Sequence of chain 1.A:
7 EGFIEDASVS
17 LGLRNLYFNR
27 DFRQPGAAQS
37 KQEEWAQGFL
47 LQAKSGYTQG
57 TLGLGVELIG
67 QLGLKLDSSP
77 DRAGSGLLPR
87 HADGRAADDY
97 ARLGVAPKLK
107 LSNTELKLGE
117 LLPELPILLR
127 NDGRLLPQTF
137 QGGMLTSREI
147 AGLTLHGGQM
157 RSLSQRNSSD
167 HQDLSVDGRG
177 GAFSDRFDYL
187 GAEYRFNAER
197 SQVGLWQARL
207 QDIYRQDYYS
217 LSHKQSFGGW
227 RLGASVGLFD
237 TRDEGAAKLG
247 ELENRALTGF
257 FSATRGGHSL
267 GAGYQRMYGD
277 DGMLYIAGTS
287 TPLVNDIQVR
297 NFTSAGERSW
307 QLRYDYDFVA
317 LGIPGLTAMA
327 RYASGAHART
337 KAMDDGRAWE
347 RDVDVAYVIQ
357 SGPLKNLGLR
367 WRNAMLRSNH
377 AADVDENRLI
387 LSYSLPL

Binding-site contacts:
Ligand atom C40 contacts residue GLN67 of chain 1.A at 3.9 Å.
Ligand atom C31 contacts residue LEU99 of chain 1.A at 4.3 Å (hydrophobic).
Ligand atom O49 contacts residue ALA97 of chain 1.A at 4.2 Å.
Ligand atom O16 contacts residue ARG98 of chain 1.A at 4.0 Å.
Ligand atom O55 contacts residue ARG98 of chain 1.A at 3.4 Å (salt-bridge).
Ligand atom C1 contacts residue LEU99 of chain 1.A at 4.0 Å (hydrophobic).
Ligand atom C43 contacts residue LEU47 of chain 1.A at 3.7 Å (hydrophobic).
Ligand atom O3 contacts residue HIS167 of chain 1.A at 2.7 Å.
Ligand atom O7 contacts residue ASP166 of chain 1.A at 3.6 Å (salt-bridge).
Ligand atom C6 contacts residue ALA97 of chain 1.A at 3.8 Å (hydrophobic).
Ligand atom C43 contacts residue PHE45 of chain 1.A at 4.2 Å (hydrophobic).
Ligand atom O49 contacts residue LEU99 of chain 1.A at 2.8 Å (h-bond).
Ligand atom C6 contacts residue ARG98 of chain 1.A at 4.1 Å.
Ligand atom O49 contacts residue ARG98 of chain 1.A at 3.1 Å.
Ligand atom C22 contacts residue LEU99 of chain 1.A at 4.2 Å (hydrophobic).
Ligand atom C40 contacts residue LEU68 of chain 1.A at 4.0 Å (hydrophobic).
Ligand atom O3 contacts residue ASP166 of chain 1.A at 3.9 Å.
Ligand atom C5 contacts residue ASP166 of chain 1.A at 3.5 Å.
Ligand atom O7 contacts residue SER165 of chain 1.A at 4.2 Å.
Ligand atom C22 contacts residue ARG98 of chain 1.A at 4.2 Å.
Ligand atom C34 contacts residue GLN67 of chain 1.A at 3.6 Å.
Ligand atom O16 contacts residue LEU99 of chain 1.A at 4.2 Å.
Ligand atom C40 contacts residue GLY66 of chain 1.A at 3.8 Å.
Ligand atom C37 contacts residue GLY66 of chain 1.A at 4.2 Å.
Ligand atom C25 contacts residue LEU99 of chain 1.A at 4.0 Å (hydrophobic).
Ligand atom C5 contacts residue HIS167 of chain 1.A at 3.7 Å.
Ligand atom C19 contacts residue ALA97 of chain 1.A at 4.3 Å (hydrophobic).
Ligand atom C40 contacts residue LEU47 of chain 1.A at 4.2 Å (hydrophobic).
Ligand atom O3 contacts residue ARG98 of chain 1.A at 4.1 Å.
Ligand atom O4 contacts residue HIS167 of chain 1.A at 3.7 Å.
Ligand atom O4 contacts residue ASP166 of chain 1.A at 3.6 Å.
Ligand atom C22 contacts residue ALA97 of chain 1.A at 3.8 Å (hydrophobic).
Ligand atom C2 contacts residue SER165 of chain 1.A at 3.9 Å.
Ligand atom C2 contacts residue ARG98 of chain 1.A at 4.0 Å.
Ligand atom C18 contacts residue ALA97 of chain 1.A at 4.3 Å (hydrophobic).
Ligand atom O16 contacts residue ALA97 of chain 1.A at 4.0 Å.
Ligand atom C10 contacts residue ASP166 of chain 1.A at 4.3 Å.
Ligand atom C7 contacts residue ASP166 of chain 1.A at 3.8 Å.
Ligand atom C1 contacts residue ARG98 of chain 1.A at 4.1 Å.
Ligand atom O55 contacts residue SER165 of chain 1.A at 4.1 Å.

A protein and the small-molecule ligand that binds it are described below.
Small molecule (SMILES): CCCCCCCCCCO[C@@H]1O[C@H](CO)[C@@H](O[C@H]2O[C@H](CO)[C@@H](O)[C@H](O)[C@H]2O)[C@H](O)[C@H]1O